Binding-site contacts:
Ligand atom N1 contacts residue HIS187 of chain 1.A at 3.7 Å.
Ligand atom C2 contacts residue LEU203 of chain 1.A at 3.8 Å (hydrophobic).
Ligand atom C5 contacts residue TYR135 of chain 1.A at 3.5 Å (hydrophobic).
Ligand atom O2 contacts residue HIS187 of chain 1.A at 3.0 Å.
Ligand atom O4 contacts residue ILE181 of chain 1.A at 3.9 Å.
Ligand atom O4 contacts residue VAL189 of chain 1.A at 3.7 Å.
Ligand atom C4 contacts residue VAL189 of chain 1.A at 3.8 Å (hydrophobic).
Ligand atom O4 contacts residue TYR135 of chain 1.A at 2.8 Å (h-bond).
Ligand atom N1 contacts residue GLN188 of chain 1.A at 4.4 Å.
Ligand atom N3 contacts residue HIS187 of chain 1.A at 3.9 Å.
Ligand atom C2 contacts residue LYS190 of chain 1.A at 3.8 Å.
Ligand atom C4 contacts residue GLN188 of chain 1.A at 4.3 Å.
Ligand atom N3 contacts residue LEU203 of chain 1.A at 4.3 Å.
Ligand atom C6 contacts residue HIS187 of chain 1.A at 4.5 Å.
Ligand atom C2 contacts residue HIS187 of chain 1.A at 3.4 Å.
Ligand atom N3 contacts residue GLN188 of chain 1.A at 3.4 Å (h-bond).
Ligand atom C2 contacts residue VAL189 of chain 1.A at 3.2 Å (hydrophobic).
Ligand atom O2 contacts residue LYS190 of chain 1.A at 2.7 Å (salt-bridge).
Ligand atom C2 contacts residue GLN188 of chain 1.A at 3.5 Å.
Ligand atom N1 contacts residue LEU203 of chain 1.A at 3.7 Å.
Ligand atom C6 contacts residue LEU203 of chain 1.A at 4.1 Å (hydrophobic).
Ligand atom C4 contacts residue TYR135 of chain 1.A at 3.4 Å (hydrophobic).
Ligand atom N3 contacts residue VAL189 of chain 1.A at 3.0 Å (h-bond).
Ligand atom O2 contacts residue GLN188 of chain 1.A at 3.4 Å (h-bond).
Ligand atom O2 contacts residue LEU203 of chain 1.A at 4.1 Å.
Ligand atom O2 contacts residue VAL189 of chain 1.A at 2.7 Å (h-bond).

This small molecule binds to this protein.
Small molecule (SMILES): O=c1cc[nH]c(=O)[nH]1

Sequence of chain 1.A:
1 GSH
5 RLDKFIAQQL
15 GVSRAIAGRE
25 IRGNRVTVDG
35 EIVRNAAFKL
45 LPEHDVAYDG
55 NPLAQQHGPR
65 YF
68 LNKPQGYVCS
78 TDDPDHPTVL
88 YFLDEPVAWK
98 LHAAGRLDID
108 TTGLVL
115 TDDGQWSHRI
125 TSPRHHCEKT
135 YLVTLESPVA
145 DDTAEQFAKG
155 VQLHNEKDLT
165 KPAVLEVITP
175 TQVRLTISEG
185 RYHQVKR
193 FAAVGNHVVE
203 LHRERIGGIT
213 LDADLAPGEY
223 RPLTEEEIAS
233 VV